This small molecule binds to this protein.
Small molecule (SMILES): CC(=O)N[C@@H]1[C@@H](O)[C@H](O)[C@@H](CO)O[C@H]1O

Sequence of chain 18.A:
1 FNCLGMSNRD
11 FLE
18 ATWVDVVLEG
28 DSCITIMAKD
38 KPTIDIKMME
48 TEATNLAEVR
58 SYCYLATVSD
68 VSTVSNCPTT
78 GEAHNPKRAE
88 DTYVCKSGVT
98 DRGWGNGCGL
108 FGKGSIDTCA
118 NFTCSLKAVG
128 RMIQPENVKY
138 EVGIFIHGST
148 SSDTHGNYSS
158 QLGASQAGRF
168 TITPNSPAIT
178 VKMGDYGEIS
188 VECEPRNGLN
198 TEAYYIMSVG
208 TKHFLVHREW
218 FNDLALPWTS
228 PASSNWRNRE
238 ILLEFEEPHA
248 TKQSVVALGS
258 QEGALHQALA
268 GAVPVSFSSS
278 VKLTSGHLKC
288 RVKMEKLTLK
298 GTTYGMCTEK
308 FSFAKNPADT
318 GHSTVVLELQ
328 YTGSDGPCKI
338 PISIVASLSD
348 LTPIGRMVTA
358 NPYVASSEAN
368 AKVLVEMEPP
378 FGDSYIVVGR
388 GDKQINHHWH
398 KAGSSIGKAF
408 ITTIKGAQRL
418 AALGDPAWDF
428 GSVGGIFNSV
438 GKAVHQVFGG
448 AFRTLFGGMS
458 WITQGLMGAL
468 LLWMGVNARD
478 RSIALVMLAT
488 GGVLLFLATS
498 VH

Binding-site contacts:
Ligand atom C2 contacts residue SER156 of chain 18.A at 4.3 Å.
Ligand atom C1 contacts residue SER156 of chain 18.A at 3.3 Å.
Ligand atom O5 contacts residue SER156 of chain 18.A at 3.9 Å.
Ligand atom C5 contacts residue SER156 of chain 18.A at 3.9 Å.
Ligand atom O5 contacts residue ASN154 of chain 18.A at 2.4 Å (h-bond).
Ligand atom C1 contacts residue ASN154 of chain 18.A at 1.4 Å.
Ligand atom C8 contacts residue ASN154 of chain 18.A at 3.9 Å.
Ligand atom C4 contacts residue ASN154 of chain 18.A at 4.2 Å.
Ligand atom N2 contacts residue ASN154 of chain 18.A at 3.0 Å (h-bond).
Ligand atom C2 contacts residue ASN154 of chain 18.A at 2.5 Å.
Ligand atom C5 contacts residue ASN154 of chain 18.A at 3.6 Å.
Ligand atom C7 contacts residue ASN154 of chain 18.A at 3.4 Å.
Ligand atom N2 contacts residue SER156 of chain 18.A at 4.2 Å.
Ligand atom O7 contacts residue ASN154 of chain 18.A at 3.6 Å.
Ligand atom C3 contacts residue ASN154 of chain 18.A at 3.9 Å.